Sequence of chain 3.E:
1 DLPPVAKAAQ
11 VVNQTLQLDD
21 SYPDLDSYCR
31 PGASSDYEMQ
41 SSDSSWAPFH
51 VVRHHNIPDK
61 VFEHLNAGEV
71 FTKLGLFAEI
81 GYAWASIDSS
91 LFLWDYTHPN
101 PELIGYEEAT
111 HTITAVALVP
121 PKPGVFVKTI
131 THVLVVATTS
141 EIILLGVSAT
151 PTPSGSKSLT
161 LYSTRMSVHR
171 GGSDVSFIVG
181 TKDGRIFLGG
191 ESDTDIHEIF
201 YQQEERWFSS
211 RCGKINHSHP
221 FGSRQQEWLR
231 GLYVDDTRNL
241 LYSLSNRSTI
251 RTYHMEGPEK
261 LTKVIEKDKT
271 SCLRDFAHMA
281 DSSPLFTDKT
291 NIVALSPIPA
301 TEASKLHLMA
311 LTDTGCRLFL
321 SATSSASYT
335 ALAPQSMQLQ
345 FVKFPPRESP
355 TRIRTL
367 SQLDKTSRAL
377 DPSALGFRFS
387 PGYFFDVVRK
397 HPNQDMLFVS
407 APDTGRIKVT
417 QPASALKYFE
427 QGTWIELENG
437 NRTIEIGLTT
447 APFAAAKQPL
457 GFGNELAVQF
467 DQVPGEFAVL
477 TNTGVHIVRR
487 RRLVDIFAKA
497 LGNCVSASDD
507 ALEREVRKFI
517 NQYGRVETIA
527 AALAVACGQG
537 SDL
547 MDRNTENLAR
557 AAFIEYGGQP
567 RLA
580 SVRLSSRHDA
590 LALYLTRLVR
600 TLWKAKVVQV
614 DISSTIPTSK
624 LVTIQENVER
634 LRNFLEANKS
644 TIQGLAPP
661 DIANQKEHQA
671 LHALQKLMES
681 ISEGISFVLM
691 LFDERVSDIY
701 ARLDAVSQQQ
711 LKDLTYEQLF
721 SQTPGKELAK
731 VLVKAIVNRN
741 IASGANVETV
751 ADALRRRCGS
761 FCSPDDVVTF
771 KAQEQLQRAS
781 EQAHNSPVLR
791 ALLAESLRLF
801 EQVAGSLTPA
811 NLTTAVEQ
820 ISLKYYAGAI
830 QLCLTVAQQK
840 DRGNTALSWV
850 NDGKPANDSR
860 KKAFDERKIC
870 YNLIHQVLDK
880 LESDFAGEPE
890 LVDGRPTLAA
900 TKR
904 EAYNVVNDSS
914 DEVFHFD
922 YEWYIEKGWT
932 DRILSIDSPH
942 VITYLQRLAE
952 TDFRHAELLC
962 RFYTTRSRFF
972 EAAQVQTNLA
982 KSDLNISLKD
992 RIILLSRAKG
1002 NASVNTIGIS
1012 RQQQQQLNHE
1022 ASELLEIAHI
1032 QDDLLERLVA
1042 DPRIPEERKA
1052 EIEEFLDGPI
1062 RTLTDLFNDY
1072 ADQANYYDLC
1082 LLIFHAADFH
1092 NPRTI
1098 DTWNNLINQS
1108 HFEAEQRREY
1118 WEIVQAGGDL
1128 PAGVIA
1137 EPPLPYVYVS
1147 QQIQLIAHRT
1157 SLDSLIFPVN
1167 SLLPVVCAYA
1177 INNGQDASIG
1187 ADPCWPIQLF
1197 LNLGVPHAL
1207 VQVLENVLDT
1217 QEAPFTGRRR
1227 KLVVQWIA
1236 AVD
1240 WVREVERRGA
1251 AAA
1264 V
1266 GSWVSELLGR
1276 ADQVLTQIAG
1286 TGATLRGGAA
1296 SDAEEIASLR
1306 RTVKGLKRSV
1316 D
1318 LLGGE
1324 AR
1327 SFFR

The small molecule below binds the protein below.
Small molecule (SMILES): CC[C@H](C)[C@H](NC(=O)[C@@H](NC(=O)[C@H](CC(C)C)NC(=O)[C@@H](N)CCCCN)C(C)C)C(=O)N[C@@H](CC(N)=O)C(=O)N[C@@H](CCCCN)C(=O)N[C@@H](CC(=O)O)C(=O)N[C@@H](CCSC)C(=O)N[C@@H](CCCN=C(N)N)C(=O)N[C@H](C(=O)N[C@@H](CC(=O)O)C(=O)N[C@@H](CC(C)C)C(=O)N[C@@H](Cc1ccccc1)C(=O)N[C@@H](CO)C(=O)N1CCC[C@H]1C(=O)N1CCC[C@H]1C(=O)N[C@H](C=O)CC(N)=O)[C@@H](C)O

Sequence of chain 3.HD:
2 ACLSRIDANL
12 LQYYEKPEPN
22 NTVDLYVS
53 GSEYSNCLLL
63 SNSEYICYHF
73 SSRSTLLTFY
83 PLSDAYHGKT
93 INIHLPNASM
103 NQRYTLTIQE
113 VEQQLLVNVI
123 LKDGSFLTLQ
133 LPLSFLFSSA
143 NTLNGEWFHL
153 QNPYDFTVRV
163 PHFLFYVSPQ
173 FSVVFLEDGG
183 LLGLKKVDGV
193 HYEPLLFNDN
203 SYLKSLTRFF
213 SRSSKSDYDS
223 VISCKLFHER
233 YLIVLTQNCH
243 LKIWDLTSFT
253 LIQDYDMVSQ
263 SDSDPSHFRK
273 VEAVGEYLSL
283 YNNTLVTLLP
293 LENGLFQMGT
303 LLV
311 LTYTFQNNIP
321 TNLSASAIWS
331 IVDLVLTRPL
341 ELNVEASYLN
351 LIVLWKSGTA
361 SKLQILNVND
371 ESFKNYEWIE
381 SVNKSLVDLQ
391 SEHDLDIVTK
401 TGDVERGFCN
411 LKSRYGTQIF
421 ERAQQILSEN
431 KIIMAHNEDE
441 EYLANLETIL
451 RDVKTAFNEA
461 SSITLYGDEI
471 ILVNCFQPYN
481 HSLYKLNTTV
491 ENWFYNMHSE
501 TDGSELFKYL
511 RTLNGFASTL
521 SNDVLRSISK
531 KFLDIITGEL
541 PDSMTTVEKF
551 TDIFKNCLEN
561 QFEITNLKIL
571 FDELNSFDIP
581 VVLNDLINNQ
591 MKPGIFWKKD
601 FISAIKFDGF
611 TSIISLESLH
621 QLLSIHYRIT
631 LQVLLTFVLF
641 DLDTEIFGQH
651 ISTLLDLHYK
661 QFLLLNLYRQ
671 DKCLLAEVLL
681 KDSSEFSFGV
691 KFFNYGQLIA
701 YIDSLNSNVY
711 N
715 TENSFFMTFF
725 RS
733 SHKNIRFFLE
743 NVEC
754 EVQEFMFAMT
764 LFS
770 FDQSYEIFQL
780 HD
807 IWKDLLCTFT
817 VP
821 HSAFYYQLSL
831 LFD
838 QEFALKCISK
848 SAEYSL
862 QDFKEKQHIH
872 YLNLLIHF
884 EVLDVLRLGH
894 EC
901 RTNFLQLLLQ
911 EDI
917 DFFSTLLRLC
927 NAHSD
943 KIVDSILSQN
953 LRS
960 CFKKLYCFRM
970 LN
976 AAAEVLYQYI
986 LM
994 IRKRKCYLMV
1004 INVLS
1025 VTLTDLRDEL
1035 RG

Binding-site contacts:
Ligand atom C contacts residue ASN1069 of chain 3.E at 3.7 Å.
Ligand atom N contacts residue ASN1069 of chain 3.E at 3.0 Å (h-bond).
Ligand atom CG2 contacts residue PHE1068 of chain 3.E at 3.6 Å (hydrophobic).
Ligand atom C contacts residue THR1065 of chain 3.E at 3.7 Å.
Ligand atom CB contacts residue GLN1074 of chain 3.E at 3.7 Å.
Ligand atom NH2 contacts residue ASP1073 of chain 3.E at 3.0 Å (salt-bridge).
Ligand atom CZ contacts residue GLN1074 of chain 3.E at 3.4 Å.
Ligand atom CZ contacts residue ASP1073 of chain 3.E at 3.6 Å.
Ligand atom CA contacts residue THR1065 of chain 3.E at 2.7 Å.
Ligand atom NH1 contacts residue ASP1073 of chain 3.E at 3.4 Å (salt-bridge).
Ligand atom CD contacts residue ASN1069 of chain 3.E at 3.7 Å.
Ligand atom CD2 contacts residue ALA1075 of chain 3.E at 3.6 Å (hydrophobic).
Ligand atom CD1 contacts residue ILE1053 of chain 3.E at 3.6 Å (hydrophobic).
Ligand atom CG contacts residue THR1065 of chain 3.E at 3.6 Å.
Ligand atom CG2 contacts residue ASN1069 of chain 3.E at 3.3 Å.
Ligand atom O contacts residue THR1065 of chain 3.E at 3.5 Å (h-bond).
Ligand atom CE2 contacts residue GLN1074 of chain 3.E at 3.2 Å.
Ligand atom NZ contacts residue ASP1073 of chain 3.E at 3.3 Å (salt-bridge).
Ligand atom CB contacts residue THR1065 of chain 3.E at 3.6 Å.
Ligand atom CG contacts residue GLN1074 of chain 3.E at 3.5 Å.
Ligand atom N contacts residue THR1065 of chain 3.E at 2.3 Å (h-bond).
Ligand atom CD1 contacts residue THR1065 of chain 3.E at 2.6 Å.
Ligand atom CG1 contacts residue PHE1068 of chain 3.E at 3.6 Å (hydrophobic).
Ligand atom O contacts residue ASN1069 of chain 3.E at 3.0 Å (h-bond).
Ligand atom O contacts residue ARG1049 of chain 3.E at 3.0 Å.
Ligand atom CA contacts residue ASN1069 of chain 3.E at 3.4 Å.
Ligand atom CD1 contacts residue PHE1068 of chain 3.E at 3.5 Å (hydrophobic).
Ligand atom NH1 contacts residue ASN1069 of chain 3.E at 2.6 Å (h-bond).
Ligand atom O contacts residue THR1065 of chain 3.E at 2.7 Å.
Ligand atom CB contacts residue GLN1074 of chain 3.E at 3.3 Å.
Ligand atom OD1 contacts residue LYS431 of chain 3.HD at 2.6 Å (salt-bridge).
Ligand atom CD1 contacts residue LEU1064 of chain 3.E at 3.4 Å (hydrophobic).
Ligand atom CG contacts residue LYS431 of chain 3.HD at 3.6 Å.
Ligand atom C contacts residue THR1065 of chain 3.E at 2.9 Å.
Ligand atom CD1 contacts residue ARG1049 of chain 3.E at 3.0 Å.
Ligand atom CD contacts residue GLN1074 of chain 3.E at 2.8 Å.
Ligand atom CD2 contacts residue GLN1074 of chain 3.E at 3.2 Å.
Ligand atom CA contacts residue THR1065 of chain 3.E at 3.4 Å.
Ligand atom NH1 contacts residue GLN1074 of chain 3.E at 3.8 Å.
Ligand atom NE contacts residue GLN1074 of chain 3.E at 3.6 Å (h-bond).